The small molecule below binds the protein below.
Small molecule (SMILES): O=C(N[C@@H]1[C@@H](O)[C@H](O)[C@@H](CO)O[C@H]1O)OCc1ccccc1

Binding-site contacts:
Ligand atom C13 contacts residue PRO108 of chain 1.A at 3.8 Å (hydrophobic).
Ligand atom C2 contacts residue GLU221 of chain 1.A at 3.8 Å.
Ligand atom O4 contacts residue ASP145 of chain 1.A at 2.7 Å (salt-bridge).
Ligand atom C2 contacts residue PRO106 of chain 1.A at 3.8 Å (hydrophobic).
Ligand atom O1 contacts residue GLU250 of chain 1.A at 3.0 Å (salt-bridge).
Ligand atom C22 contacts residue PRO117 of chain 1.A at 3.3 Å (hydrophobic).
Ligand atom O6 contacts residue ASP145 of chain 1.A at 2.8 Å (salt-bridge).
Ligand atom O3 contacts residue ASN144 of chain 1.A at 2.9 Å (h-bond).
Ligand atom C4 contacts residue ASP145 of chain 1.A at 3.4 Å.
Ligand atom O3 contacts residue GLY107 of chain 1.A at 3.2 Å.
Ligand atom O14 contacts residue GLU221 of chain 1.A at 3.7 Å.
Ligand atom O4 contacts residue GLY202 of chain 1.A at 3.6 Å.
Ligand atom C22 contacts residue PHE118 of chain 1.A at 3.8 Å (hydrophobic).
Ligand atom C21 contacts residue ASN119 of chain 1.A at 3.6 Å.
Ligand atom C1 contacts residue GLU250 of chain 1.A at 3.4 Å.
Ligand atom O15 contacts residue GLY107 of chain 1.A at 3.8 Å.
Ligand atom C13 contacts residue GLU221 of chain 1.A at 3.8 Å.
Ligand atom O3 contacts residue PRO108 of chain 1.A at 3.8 Å.
Ligand atom C6 contacts residue ASP145 of chain 1.A at 3.4 Å.
Ligand atom O3 contacts residue PRO106 of chain 1.A at 3.9 Å.
Ligand atom C21 contacts residue PHE118 of chain 1.A at 3.8 Å (hydrophobic).
Ligand atom C18 contacts residue MET348 of chain 1.B at 3.6 Å (hydrophobic).
Ligand atom O6 contacts residue PRO106 of chain 1.A at 3.7 Å.
Ligand atom C22 contacts residue ASN119 of chain 1.A at 3.7 Å.
Ligand atom C5 contacts residue LEU201 of chain 1.A at 3.6 Å (hydrophobic).
Ligand atom C20 contacts residue ASN119 of chain 1.A at 3.6 Å.
Ligand atom O15 contacts residue PRO106 of chain 1.A at 3.6 Å.
Ligand atom C6 contacts residue GLY202 of chain 1.A at 3.8 Å.
Ligand atom C21 contacts residue LEU351 of chain 1.B at 3.4 Å (hydrophobic).
Ligand atom C5 contacts residue GLY202 of chain 1.A at 3.8 Å.
Ligand atom O5 contacts residue GLY200 of chain 1.A at 3.5 Å.
Ligand atom O3 contacts residue GLU221 of chain 1.A at 2.9 Å (salt-bridge).
Ligand atom C3 contacts residue GLU221 of chain 1.A at 3.4 Å.
Ligand atom C17 contacts residue PRO117 of chain 1.A at 3.8 Å (hydrophobic).
Ligand atom O4 contacts residue ASN144 of chain 1.A at 3.5 Å (h-bond).
Ligand atom N2 contacts residue GLU221 of chain 1.A at 2.9 Å (salt-bridge).
Ligand atom O5 contacts residue GLU250 of chain 1.A at 3.6 Å.
Ligand atom C16 contacts residue PRO117 of chain 1.A at 3.4 Å (hydrophobic).
Ligand atom C19 contacts residue ASN119 of chain 1.A at 3.9 Å.
Ligand atom C20 contacts residue LEU351 of chain 1.B at 3.7 Å (hydrophobic).

Sequence of chain 1.A:
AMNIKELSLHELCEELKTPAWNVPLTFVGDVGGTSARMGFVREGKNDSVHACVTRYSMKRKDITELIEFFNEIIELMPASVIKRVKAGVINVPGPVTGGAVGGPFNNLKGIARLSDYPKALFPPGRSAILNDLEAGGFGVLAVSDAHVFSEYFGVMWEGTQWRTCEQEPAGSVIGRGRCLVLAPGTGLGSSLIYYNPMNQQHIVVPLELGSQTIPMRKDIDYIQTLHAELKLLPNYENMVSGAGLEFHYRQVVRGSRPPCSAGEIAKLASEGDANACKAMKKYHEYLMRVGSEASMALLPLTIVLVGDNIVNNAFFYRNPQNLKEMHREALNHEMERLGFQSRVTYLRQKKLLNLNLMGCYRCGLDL

Sequence of chain 1.B:
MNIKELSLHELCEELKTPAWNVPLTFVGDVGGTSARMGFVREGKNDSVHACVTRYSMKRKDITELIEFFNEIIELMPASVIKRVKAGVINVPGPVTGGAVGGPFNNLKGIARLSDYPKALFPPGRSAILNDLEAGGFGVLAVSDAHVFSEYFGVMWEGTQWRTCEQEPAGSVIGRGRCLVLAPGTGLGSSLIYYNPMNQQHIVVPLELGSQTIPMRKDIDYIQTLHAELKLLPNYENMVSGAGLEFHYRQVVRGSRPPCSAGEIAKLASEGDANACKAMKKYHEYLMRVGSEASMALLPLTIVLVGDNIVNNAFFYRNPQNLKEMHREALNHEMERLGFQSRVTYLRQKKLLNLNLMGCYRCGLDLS